Binding-site contacts:
Ligand atom CAW contacts residue HIS161 of chain 1.B at 3.6 Å.
Ligand atom NBC contacts residue ILE7 of chain 1.B at 2.9 Å.
Ligand atom OAX contacts residue HIS161 of chain 1.B at 3.6 Å.
Ligand atom OAA contacts residue TRP65 of chain 1.B at 3.6 Å.
Ligand atom OAY contacts residue HIS222 of chain 1.B at 3.0 Å (h-bond).
Ligand atom NAR contacts residue ZN1 of chain 1.G at 2.3 Å.
Ligand atom CB contacts residue ZN1 of chain 1.G at 3.3 Å.
Ligand atom NAR contacts residue HIS222 of chain 1.B at 3.1 Å (h-bond).
Ligand atom CAW contacts residue HIS222 of chain 1.B at 3.4 Å.
Ligand atom CAS contacts residue ZN1 of chain 1.G at 3.1 Å.
Ligand atom OXT contacts residue ZN1 of chain 1.F at 2.9 Å.
Ligand atom OAK contacts residue TRP65 of chain 1.B at 3.8 Å.
Ligand atom CAW contacts residue ZN1 of chain 1.G at 3.0 Å.
Ligand atom OAK contacts residue HIS94 of chain 1.B at 3.5 Å.
Ligand atom NAG contacts residue GLN95 of chain 1.B at 3.7 Å.
Ligand atom O contacts residue ASN192 of chain 1.B at 2.8 Å (h-bond).
Ligand atom CB contacts residue ASP96 of chain 1.B at 3.3 Å.
Ligand atom OAK contacts residue GLN95 of chain 1.B at 3.1 Å (h-bond).
Ligand atom OAX contacts residue LYS183 of chain 1.B at 2.8 Å (salt-bridge).
Ligand atom CAS contacts residue HIS222 of chain 1.B at 3.4 Å.
Ligand atom OAK contacts residue ASP96 of chain 1.B at 3.2 Å (salt-bridge).
Ligand atom CAI contacts residue HIS94 of chain 1.B at 3.7 Å.
Ligand atom CBB contacts residue ILE7 of chain 1.B at 3.7 Å (hydrophobic).
Ligand atom OXT contacts residue HIS94 of chain 1.B at 3.1 Å (h-bond).
Ligand atom OAY contacts residue CYS180 of chain 1.B at 3.1 Å.
Ligand atom OAY contacts residue HIS161 of chain 1.B at 3.3 Å.
Ligand atom OAH contacts residue HIS94 of chain 1.B at 3.6 Å.
Ligand atom OAX contacts residue GLY191 of chain 1.B at 3.6 Å.
Ligand atom CAI contacts residue GLN95 of chain 1.B at 3.3 Å.
Ligand atom OAY contacts residue LYS183 of chain 1.B at 3.3 Å (salt-bridge).
Ligand atom C contacts residue ASN192 of chain 1.B at 3.8 Å.
Ligand atom CAW contacts residue LYS183 of chain 1.B at 3.5 Å.
Ligand atom OAX contacts residue ASN192 of chain 1.B at 3.0 Å (h-bond).
Ligand atom OXT contacts residue HIS161 of chain 1.B at 3.2 Å.
Ligand atom C contacts residue HIS94 of chain 1.B at 3.8 Å.
Ligand atom C contacts residue ZN1 of chain 1.F at 3.8 Å.
Ligand atom CAB contacts residue LEU37 of chain 1.B at 3.6 Å (hydrophobic).
Ligand atom OAY contacts residue ZN1 of chain 1.G at 2.2 Å.
Ligand atom OAH contacts residue GLN95 of chain 1.B at 3.0 Å (h-bond).
Ligand atom NAR contacts residue ASP96 of chain 1.B at 3.2 Å (salt-bridge).

This small molecule binds to this protein.
Small molecule (SMILES): CO/N=C(\C(=O)N[C@H](C(=O)O)[C@@H]1N=C(C(=O)O)[C@@H](COC(N)=O)CS1)c1ccco1

Sequence of chain 1.B:
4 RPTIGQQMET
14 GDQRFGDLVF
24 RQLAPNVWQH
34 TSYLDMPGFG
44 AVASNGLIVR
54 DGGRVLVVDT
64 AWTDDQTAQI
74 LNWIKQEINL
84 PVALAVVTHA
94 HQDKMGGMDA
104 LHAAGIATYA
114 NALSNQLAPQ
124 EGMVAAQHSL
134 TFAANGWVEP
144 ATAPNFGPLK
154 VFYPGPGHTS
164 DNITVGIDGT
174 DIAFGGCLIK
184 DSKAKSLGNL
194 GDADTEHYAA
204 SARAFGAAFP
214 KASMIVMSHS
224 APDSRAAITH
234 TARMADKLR